Binding-site contacts:
Ligand atom C7 contacts residue ASN176 of chain 1.C at 3.4 Å.
Ligand atom C1 contacts residue ASN176 of chain 1.C at 1.4 Å.
Ligand atom C7 contacts residue SER151 of chain 1.C at 3.6 Å.
Ligand atom O7 contacts residue ASN176 of chain 1.C at 3.6 Å (h-bond).
Ligand atom O5 contacts residue ASN176 of chain 1.C at 2.4 Å (h-bond).
Ligand atom C8 contacts residue SER150 of chain 1.C at 3.8 Å.
Ligand atom N2 contacts residue ASN176 of chain 1.C at 2.8 Å (h-bond).
Ligand atom C4 contacts residue ASN176 of chain 1.C at 4.2 Å.
Ligand atom C5 contacts residue ASN176 of chain 1.C at 3.7 Å.
Ligand atom C3 contacts residue ASN176 of chain 1.C at 3.7 Å.
Ligand atom C2 contacts residue ASN176 of chain 1.C at 2.4 Å.
Ligand atom C7 contacts residue SER150 of chain 1.C at 4.0 Å.
Ligand atom O7 contacts residue SER150 of chain 1.C at 4.2 Å.
Ligand atom C8 contacts residue SER151 of chain 1.C at 4.0 Å.
Ligand atom O7 contacts residue SER151 of chain 1.C at 2.6 Å (h-bond).

Sequence of chain 1.C:
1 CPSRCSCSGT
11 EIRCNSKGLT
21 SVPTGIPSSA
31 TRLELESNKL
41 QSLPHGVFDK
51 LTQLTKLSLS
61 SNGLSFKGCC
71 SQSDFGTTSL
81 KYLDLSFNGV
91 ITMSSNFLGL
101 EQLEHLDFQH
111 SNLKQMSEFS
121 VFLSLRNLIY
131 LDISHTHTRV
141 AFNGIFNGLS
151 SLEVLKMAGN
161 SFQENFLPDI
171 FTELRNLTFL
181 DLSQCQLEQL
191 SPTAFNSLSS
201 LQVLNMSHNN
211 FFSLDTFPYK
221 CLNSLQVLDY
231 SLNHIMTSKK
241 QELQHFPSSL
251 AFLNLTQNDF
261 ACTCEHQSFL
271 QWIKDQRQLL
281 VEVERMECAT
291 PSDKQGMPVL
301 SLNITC

This small molecule binds to this protein.
Small molecule (SMILES): CC(=O)N[C@H]1[C@H](O[C@H]2[C@H](O)[C@@H](NC(C)=O)CO[C@@H]2CO)O[C@H](CO)[C@@H](O)[C@@H]1O